Sequence of chain 1.C:
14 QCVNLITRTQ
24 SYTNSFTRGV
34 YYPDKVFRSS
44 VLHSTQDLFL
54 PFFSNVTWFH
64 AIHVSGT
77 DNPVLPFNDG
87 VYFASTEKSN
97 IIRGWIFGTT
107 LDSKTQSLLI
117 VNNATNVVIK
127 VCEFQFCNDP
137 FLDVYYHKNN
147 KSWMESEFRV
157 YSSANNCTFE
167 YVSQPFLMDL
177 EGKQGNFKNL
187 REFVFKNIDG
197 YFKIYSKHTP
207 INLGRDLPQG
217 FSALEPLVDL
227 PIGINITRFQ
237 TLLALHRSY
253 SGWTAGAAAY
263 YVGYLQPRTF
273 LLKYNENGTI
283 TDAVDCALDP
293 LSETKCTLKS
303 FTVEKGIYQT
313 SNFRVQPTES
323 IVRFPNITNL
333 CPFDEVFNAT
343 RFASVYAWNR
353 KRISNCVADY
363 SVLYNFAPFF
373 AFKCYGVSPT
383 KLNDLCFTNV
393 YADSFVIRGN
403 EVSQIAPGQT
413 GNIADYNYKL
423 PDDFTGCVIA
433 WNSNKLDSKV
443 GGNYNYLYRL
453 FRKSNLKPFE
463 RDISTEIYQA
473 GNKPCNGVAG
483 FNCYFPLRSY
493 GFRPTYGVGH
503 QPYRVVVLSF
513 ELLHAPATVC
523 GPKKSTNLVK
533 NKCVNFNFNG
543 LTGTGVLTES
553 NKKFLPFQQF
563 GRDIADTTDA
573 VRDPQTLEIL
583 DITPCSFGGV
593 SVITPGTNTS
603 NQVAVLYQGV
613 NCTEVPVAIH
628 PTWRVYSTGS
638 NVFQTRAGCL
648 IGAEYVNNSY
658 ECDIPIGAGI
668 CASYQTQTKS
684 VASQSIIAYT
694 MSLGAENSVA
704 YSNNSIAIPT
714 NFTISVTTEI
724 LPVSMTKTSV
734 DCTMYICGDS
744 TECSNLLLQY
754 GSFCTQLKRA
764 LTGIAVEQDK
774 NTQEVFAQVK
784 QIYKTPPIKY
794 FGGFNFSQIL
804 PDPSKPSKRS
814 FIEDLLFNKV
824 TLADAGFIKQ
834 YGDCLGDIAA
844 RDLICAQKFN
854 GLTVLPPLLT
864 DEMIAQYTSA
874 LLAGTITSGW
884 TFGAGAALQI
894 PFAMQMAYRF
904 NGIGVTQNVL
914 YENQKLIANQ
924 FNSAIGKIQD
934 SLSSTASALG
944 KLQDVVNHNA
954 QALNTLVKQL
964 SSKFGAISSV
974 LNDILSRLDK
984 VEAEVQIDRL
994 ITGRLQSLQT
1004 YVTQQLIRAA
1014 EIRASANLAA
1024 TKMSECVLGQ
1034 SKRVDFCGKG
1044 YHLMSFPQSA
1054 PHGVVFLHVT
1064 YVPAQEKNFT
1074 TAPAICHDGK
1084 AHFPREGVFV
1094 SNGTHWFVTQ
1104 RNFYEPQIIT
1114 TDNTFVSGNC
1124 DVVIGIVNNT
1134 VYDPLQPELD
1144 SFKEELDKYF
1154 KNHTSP

Binding-site contacts:
Ligand atom C3 contacts residue ALA703 of chain 1.C at 4.4 Å (hydrophobic).
Ligand atom O4 contacts residue ALA703 of chain 1.C at 4.4 Å.
Ligand atom C8 contacts residue GLU1069 of chain 1.C at 3.6 Å.
Ligand atom C8 contacts residue ASN1071 of chain 1.C at 4.3 Å.
Ligand atom C3 contacts residue ASN1071 of chain 1.C at 3.8 Å.
Ligand atom O7 contacts residue ASN1071 of chain 1.C at 3.9 Å.
Ligand atom C5 contacts residue ALA703 of chain 1.C at 4.2 Å (hydrophobic).
Ligand atom O7 contacts residue ALA703 of chain 1.C at 4.1 Å.
Ligand atom C4 contacts residue ASN1071 of chain 1.C at 4.2 Å.
Ligand atom C5 contacts residue ASN1071 of chain 1.C at 3.7 Å.
Ligand atom N2 contacts residue ASN1071 of chain 1.C at 3.0 Å (h-bond).
Ligand atom O5 contacts residue ASN1071 of chain 1.C at 2.3 Å (h-bond).
Ligand atom C2 contacts residue ASN1071 of chain 1.C at 4.4 Å.
Ligand atom C7 contacts residue ASN1071 of chain 1.C at 3.6 Å.
Ligand atom C2 contacts residue ASN1071 of chain 1.C at 2.5 Å.
Ligand atom C1 contacts residue ASN1071 of chain 1.C at 1.4 Å.

The small molecule below binds the protein below.
Small molecule (SMILES): CC(=O)N[C@H]1[C@H](O[C@H]2[C@H](O)[C@@H](NC(C)=O)CO[C@@H]2CO[C@@H]2O[C@@H](C)[C@@H](O)[C@@H](O)[C@@H]2O)O[C@H](CO)[C@@H](O)[C@@H]1O